Binding-site contacts:
Ligand atom O4 contacts residue SER674 of chain 1.A at 3.4 Å.
Ligand atom O2 contacts residue GLU672 of chain 1.A at 3.1 Å (salt-bridge).
Ligand atom N2 contacts residue LEU136 of chain 1.A at 3.7 Å.
Ligand atom C3 contacts residue GLY675 of chain 1.A at 3.8 Å.
Ligand atom O3 contacts residue GLY675 of chain 1.A at 3.1 Å (h-bond).
Ligand atom O6 contacts residue VAL455 of chain 1.A at 3.8 Å.
Ligand atom C13 contacts residue HIS341 of chain 1.A at 3.7 Å.
Ligand atom C6 contacts residue GLY135 of chain 1.A at 3.5 Å.
Ligand atom O2 contacts residue TYR573 of chain 1.A at 3.2 Å (h-bond).
Ligand atom C12 contacts residue ASN282 of chain 1.A at 3.5 Å.
Ligand atom C13 contacts residue GLU88 of chain 1.A at 3.6 Å.
Ligand atom O5 contacts residue HIS377 of chain 1.A at 3.7 Å.
Ligand atom C8 contacts residue ASP283 of chain 1.A at 3.6 Å.
Ligand atom O6 contacts residue ASN484 of chain 1.A at 2.8 Å (h-bond).
Ligand atom C14 contacts residue GLU88 of chain 1.A at 3.2 Å.
Ligand atom O4 contacts residue GLY675 of chain 1.A at 2.6 Å (h-bond).
Ligand atom C13 contacts residue ASN282 of chain 1.A at 3.5 Å.
Ligand atom C4 contacts residue GLY675 of chain 1.A at 3.7 Å.
Ligand atom O5 contacts residue GLY135 of chain 1.A at 3.7 Å.
Ligand atom C5 contacts residue LEU136 of chain 1.A at 3.7 Å (hydrophobic).
Ligand atom O3 contacts residue ALA673 of chain 1.A at 3.6 Å (h-bond).
Ligand atom O8 contacts residue ASN133 of chain 1.A at 3.7 Å.
Ligand atom C7 contacts residue LEU136 of chain 1.A at 3.4 Å (hydrophobic).
Ligand atom O7 contacts residue LEU136 of chain 1.A at 3.0 Å (h-bond).
Ligand atom O6 contacts residue LEU139 of chain 1.A at 3.7 Å.
Ligand atom C2 contacts residue HIS377 of chain 1.A at 3.6 Å.
Ligand atom C10 contacts residue ASP283 of chain 1.A at 3.5 Å.
Ligand atom O7 contacts residue GLY135 of chain 1.A at 3.6 Å.
Ligand atom O3 contacts residue SER674 of chain 1.A at 3.1 Å (h-bond).
Ligand atom O5 contacts residue LEU136 of chain 1.A at 3.3 Å (h-bond).
Ligand atom O8 contacts residue ASP283 of chain 1.A at 3.2 Å (salt-bridge).
Ligand atom C6 contacts residue ASN484 of chain 1.A at 3.2 Å.
Ligand atom C6 contacts residue HIS377 of chain 1.A at 3.7 Å.
Ligand atom C3 contacts residue GLU672 of chain 1.A at 3.5 Å.
Ligand atom O6 contacts residue HIS377 of chain 1.A at 2.8 Å (h-bond).
Ligand atom O4 contacts residue ASN484 of chain 1.A at 3.4 Å (h-bond).
Ligand atom C5 contacts residue GLY135 of chain 1.A at 3.6 Å.
Ligand atom C1 contacts residue LEU136 of chain 1.A at 3.8 Å (hydrophobic).
Ligand atom C12 contacts residue HIS341 of chain 1.A at 3.8 Å.
Ligand atom O3 contacts residue GLU672 of chain 1.A at 2.7 Å (salt-bridge).

This small molecule binds to this protein.
Small molecule (SMILES): O=C(NC(=O)c1ccccc1)N[C@@H]1O[C@H](CO)[C@@H](O)[C@H](O)[C@H]1O

Sequence of chain 1.A:
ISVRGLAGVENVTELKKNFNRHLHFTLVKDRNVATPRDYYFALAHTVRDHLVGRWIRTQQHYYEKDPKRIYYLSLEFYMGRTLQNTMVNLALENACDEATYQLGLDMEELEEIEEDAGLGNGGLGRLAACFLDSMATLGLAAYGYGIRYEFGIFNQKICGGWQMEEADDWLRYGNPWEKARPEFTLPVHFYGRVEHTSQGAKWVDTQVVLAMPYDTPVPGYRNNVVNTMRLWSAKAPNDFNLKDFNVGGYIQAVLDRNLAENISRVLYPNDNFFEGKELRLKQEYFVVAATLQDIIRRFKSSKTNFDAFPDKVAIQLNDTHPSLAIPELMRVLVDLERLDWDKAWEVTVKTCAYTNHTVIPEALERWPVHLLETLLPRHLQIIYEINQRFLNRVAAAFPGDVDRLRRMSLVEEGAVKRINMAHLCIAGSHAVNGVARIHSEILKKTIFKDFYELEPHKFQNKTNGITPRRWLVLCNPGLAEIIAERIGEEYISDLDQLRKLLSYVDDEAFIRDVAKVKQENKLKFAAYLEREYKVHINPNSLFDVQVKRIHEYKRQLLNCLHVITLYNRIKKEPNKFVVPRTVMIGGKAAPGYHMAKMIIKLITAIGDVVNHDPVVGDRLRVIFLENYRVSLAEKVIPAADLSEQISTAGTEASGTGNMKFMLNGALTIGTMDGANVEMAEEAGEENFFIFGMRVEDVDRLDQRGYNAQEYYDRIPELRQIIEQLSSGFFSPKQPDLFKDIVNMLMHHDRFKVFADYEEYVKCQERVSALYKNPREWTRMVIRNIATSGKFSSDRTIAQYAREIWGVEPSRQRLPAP